Binding-site contacts:
Ligand atom O5P contacts residue ARG254 of chain 1.D at 3.5 Å (salt-bridge).
Ligand atom O3P contacts residue SER243 of chain 1.D at 4.4 Å.
Ligand atom O4P contacts residue SER283 of chain 1.D at 4.3 Å.
Ligand atom O3P contacts residue ARG232 of chain 1.D at 4.3 Å.
Ligand atom O4 contacts residue ARG250 of chain 1.D at 4.1 Å.
Ligand atom O1P contacts residue ARG250 of chain 1.D at 4.3 Å.
Ligand atom P1 contacts residue ARG232 of chain 1.D at 3.8 Å.
Ligand atom P1 contacts residue ARG250 of chain 1.D at 3.2 Å.
Ligand atom P2 contacts residue ARG284 of chain 1.D at 3.7 Å.
Ligand atom O1 contacts residue ARG250 of chain 1.D at 3.4 Å (salt-bridge).
Ligand atom O5P contacts residue VAL285 of chain 1.D at 4.0 Å.
Ligand atom O3 contacts residue GLY289 of chain 1.D at 3.0 Å (h-bond).
Ligand atom C4 contacts residue ARG250 of chain 1.D at 3.9 Å.
Ligand atom C2 contacts residue ARG250 of chain 1.D at 3.9 Å.
Ligand atom O5 contacts residue ARG250 of chain 1.D at 4.0 Å.
Ligand atom O3 contacts residue ARG284 of chain 1.D at 3.8 Å.
Ligand atom C1 contacts residue ARG250 of chain 1.D at 3.0 Å.
Ligand atom O2P contacts residue ASN246 of chain 1.D at 3.1 Å (h-bond).
Ligand atom O2P contacts residue ARG232 of chain 1.D at 4.3 Å.
Ligand atom O3P contacts residue ASN246 of chain 1.D at 3.6 Å.
Ligand atom O4P contacts residue ARG250 of chain 1.D at 4.2 Å.
Ligand atom O1P contacts residue ARG232 of chain 1.D at 2.4 Å (salt-bridge).
Ligand atom O4P contacts residue ARG254 of chain 1.D at 2.3 Å (salt-bridge).
Ligand atom O5P contacts residue ARG284 of chain 1.D at 3.1 Å (salt-bridge).
Ligand atom O1P contacts residue SER243 of chain 1.D at 3.9 Å.
Ligand atom O2 contacts residue ARG250 of chain 1.D at 4.1 Å.
Ligand atom O5P contacts residue SER283 of chain 1.D at 2.8 Å (h-bond).
Ligand atom O1 contacts residue ARG232 of chain 1.D at 4.4 Å.
Ligand atom P2 contacts residue SER283 of chain 1.D at 4.1 Å.
Ligand atom C5 contacts residue ARG284 of chain 1.D at 4.4 Å.
Ligand atom O3P contacts residue ARG250 of chain 1.D at 1.9 Å (salt-bridge).
Ligand atom P1 contacts residue ASN246 of chain 1.D at 4.2 Å.
Ligand atom O2P contacts residue ARG250 of chain 1.D at 3.8 Å.
Ligand atom P2 contacts residue ARG254 of chain 1.D at 3.3 Å.
Ligand atom C3 contacts residue GLY289 of chain 1.D at 4.1 Å.
Ligand atom C3 contacts residue ARG284 of chain 1.D at 3.8 Å.
Ligand atom O6P contacts residue ARG284 of chain 1.D at 3.2 Å.
Ligand atom O5 contacts residue ARG254 of chain 1.D at 4.4 Å.
Ligand atom O6P contacts residue ARG254 of chain 1.D at 4.4 Å.
Ligand atom O2P contacts residue SER243 of chain 1.D at 4.3 Å.

Sequence of chain 1.D:
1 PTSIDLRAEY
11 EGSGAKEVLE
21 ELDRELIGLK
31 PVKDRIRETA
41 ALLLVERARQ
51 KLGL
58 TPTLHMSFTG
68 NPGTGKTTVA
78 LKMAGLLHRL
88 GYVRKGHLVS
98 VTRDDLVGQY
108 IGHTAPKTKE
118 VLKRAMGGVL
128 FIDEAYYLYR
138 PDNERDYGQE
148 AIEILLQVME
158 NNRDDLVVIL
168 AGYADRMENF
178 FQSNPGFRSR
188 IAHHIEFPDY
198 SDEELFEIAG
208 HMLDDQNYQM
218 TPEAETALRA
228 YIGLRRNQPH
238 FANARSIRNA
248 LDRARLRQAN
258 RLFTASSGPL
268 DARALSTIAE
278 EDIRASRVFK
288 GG

The small molecule below binds the protein below.
Small molecule (SMILES): O=C(COP(=O)(O)O)[C@H](O)[C@H](O)COP(=O)(O)O